The small molecule below binds the protein below.
Small molecule (SMILES): Nc1ccc(NCCNCCO)c2c1C(=O)c1c(O)ccc(O)c1C2=O

Sequence of chain 1.A:
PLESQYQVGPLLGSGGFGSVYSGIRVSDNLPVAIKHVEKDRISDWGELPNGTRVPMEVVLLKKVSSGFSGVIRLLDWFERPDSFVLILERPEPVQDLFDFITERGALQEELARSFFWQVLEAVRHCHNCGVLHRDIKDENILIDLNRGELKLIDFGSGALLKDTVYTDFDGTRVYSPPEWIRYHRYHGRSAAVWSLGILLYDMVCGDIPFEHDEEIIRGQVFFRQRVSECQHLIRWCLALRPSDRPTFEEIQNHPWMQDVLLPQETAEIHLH

Binding-site contacts:
Ligand atom NAU contacts residue VAL102 of chain 1.A at 4.0 Å.
Ligand atom CAK contacts residue GLN103 of chain 1.A at 4.1 Å.
Ligand atom CAH contacts residue LEU96 of chain 1.A at 4.0 Å (hydrophobic).
Ligand atom NAV contacts residue PHE25 of chain 1.A at 4.0 Å.
Ligand atom OAA contacts residue LEU150 of chain 1.A at 3.8 Å.
Ligand atom CAH contacts residue ILE161 of chain 1.A at 3.9 Å (hydrophobic).
Ligand atom OAF contacts residue VAL28 of chain 1.A at 4.0 Å.
Ligand atom CBB contacts residue ILE161 of chain 1.A at 3.8 Å (hydrophobic).
Ligand atom CAG contacts residue GLU97 of chain 1.A at 3.5 Å.
Ligand atom CAW contacts residue LEU150 of chain 1.A at 3.4 Å (hydrophobic).
Ligand atom OAC contacts residue ASP107 of chain 1.A at 2.6 Å (salt-bridge).
Ligand atom CAG contacts residue ALA41 of chain 1.A at 3.3 Å (hydrophobic).
Ligand atom CAX contacts residue ILE161 of chain 1.A at 4.0 Å (hydrophobic).
Ligand atom CAJ contacts residue ASP104 of chain 1.A at 4.1 Å.
Ligand atom CAH contacts residue ALA41 of chain 1.A at 3.7 Å (hydrophobic).
Ligand atom CAM contacts residue GLN103 of chain 1.A at 3.7 Å.
Ligand atom CAO contacts residue VAL102 of chain 1.A at 3.3 Å (hydrophobic).
Ligand atom CAM contacts residue VAL102 of chain 1.A at 3.4 Å (hydrophobic).
Ligand atom CBA contacts residue LEU20 of chain 1.A at 3.8 Å (hydrophobic).
Ligand atom NAS contacts residue VAL102 of chain 1.A at 3.5 Å (h-bond).
Ligand atom OAC contacts residue ASP104 of chain 1.A at 3.0 Å (salt-bridge).
Ligand atom OAC contacts residue GLN103 of chain 1.A at 3.8 Å.
Ligand atom CBD contacts residue ILE161 of chain 1.A at 4.1 Å (hydrophobic).
Ligand atom OAE contacts residue PRO99 of chain 1.A at 3.7 Å.
Ligand atom OAE contacts residue LEU150 of chain 1.A at 3.5 Å.
Ligand atom OAE contacts residue ARG98 of chain 1.A at 3.6 Å.
Ligand atom OAF contacts residue ILE161 of chain 1.A at 3.9 Å.
Ligand atom OAB contacts residue ILE161 of chain 1.A at 3.6 Å.
Ligand atom CAG contacts residue LEU150 of chain 1.A at 4.0 Å (hydrophobic).
Ligand atom CBA contacts residue LEU150 of chain 1.A at 3.7 Å (hydrophobic).
Ligand atom CAI contacts residue LEU20 of chain 1.A at 3.7 Å (hydrophobic).
Ligand atom CBE contacts residue LEU20 of chain 1.A at 4.1 Å (hydrophobic).
Ligand atom OAA contacts residue VAL102 of chain 1.A at 3.7 Å.
Ligand atom OAE contacts residue GLU97 of chain 1.A at 4.0 Å.
Ligand atom CAJ contacts residue LEU20 of chain 1.A at 3.6 Å (hydrophobic).
Ligand atom CAW contacts residue ALA41 of chain 1.A at 3.7 Å (hydrophobic).
Ligand atom OAB contacts residue VAL28 of chain 1.A at 3.9 Å.
Ligand atom OAA contacts residue LEU20 of chain 1.A at 3.9 Å.
Ligand atom CBC contacts residue LEU150 of chain 1.A at 3.5 Å (hydrophobic).
Ligand atom CAK contacts residue ASP107 of chain 1.A at 3.1 Å.